Sequence of chain 1.A:
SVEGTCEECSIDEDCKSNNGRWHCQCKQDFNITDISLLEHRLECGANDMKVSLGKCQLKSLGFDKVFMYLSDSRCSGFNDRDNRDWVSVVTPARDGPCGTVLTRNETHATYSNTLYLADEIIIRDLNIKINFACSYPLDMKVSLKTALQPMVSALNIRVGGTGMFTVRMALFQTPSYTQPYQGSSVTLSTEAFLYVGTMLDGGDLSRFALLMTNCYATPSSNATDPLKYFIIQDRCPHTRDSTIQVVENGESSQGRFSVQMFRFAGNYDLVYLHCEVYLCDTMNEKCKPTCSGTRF

This protein binds this small molecule.
Small molecule (SMILES): CC(=O)N[C@H]1[C@H](O[C@H]2[C@H](O)[C@@H](NC(C)=O)CO[C@@H]2CO)O[C@H](CO)[C@@H](O[C@@H]2O[C@H](CO[C@H]3O[C@H](CO)[C@@H](O)[C@H](O)[C@@H]3O)[C@@H](O)[C@H](O[C@H]3O[C@H](CO)[C@@H](O[C@@H]4O[C@H](CO)[C@@H](O)[C@H](O)[C@H]4NC(C)=O)[C@H](O)[C@@H]3O[C@@H]3O[C@H](CO)[C@@H](O[C@@H]4O[C@H](CO)[C@H](O)[C@H](O)[C@H]4O)[C@H](O)[C@H]3NC(C)=O)[C@@H]2O)[C@@H]1O

Binding-site contacts:
Ligand atom O4 contacts residue HIS375 of chain 1.C at 4.1 Å.
Ligand atom O4 contacts residue THR429 of chain 1.A at 4.1 Å.
Ligand atom N2 contacts residue ASN372 of chain 1.C at 2.8 Å (h-bond).
Ligand atom C8 contacts residue GLU373 of chain 1.C at 3.2 Å.
Ligand atom C4 contacts residue HIS375 of chain 1.C at 4.3 Å.
Ligand atom C6 contacts residue THR377 of chain 1.C at 4.0 Å.
Ligand atom C2 contacts residue ASN372 of chain 1.C at 2.4 Å.
Ligand atom C3 contacts residue ASN372 of chain 1.C at 3.8 Å.
Ligand atom O5 contacts residue ASN372 of chain 1.C at 2.4 Å (h-bond).
Ligand atom C1 contacts residue THR374 of chain 1.C at 4.2 Å.
Ligand atom C4 contacts residue ASN372 of chain 1.C at 4.2 Å.
Ligand atom C5 contacts residue ASN372 of chain 1.C at 3.7 Å.
Ligand atom C7 contacts residue HIS375 of chain 1.C at 4.0 Å.
Ligand atom C7 contacts residue THR374 of chain 1.C at 3.9 Å.
Ligand atom C8 contacts residue THR374 of chain 1.C at 3.6 Å.
Ligand atom O7 contacts residue ASN372 of chain 1.C at 3.0 Å (h-bond).
Ligand atom O5 contacts residue HIS375 of chain 1.C at 4.3 Å.
Ligand atom C1 contacts residue HIS375 of chain 1.C at 4.4 Å.
Ligand atom O6 contacts residue HIS375 of chain 1.C at 3.8 Å.
Ligand atom O6 contacts residue SER402 of chain 1.C at 4.4 Å.
Ligand atom C1 contacts residue ASN372 of chain 1.C at 1.4 Å.
Ligand atom C8 contacts residue SER402 of chain 1.C at 4.0 Å.
Ligand atom C6 contacts residue HIS375 of chain 1.C at 3.6 Å.
Ligand atom N2 contacts residue HIS375 of chain 1.C at 3.8 Å.
Ligand atom C5 contacts residue HIS375 of chain 1.C at 3.6 Å.
Ligand atom C8 contacts residue HIS375 of chain 1.C at 3.4 Å.
Ligand atom O7 contacts residue ARG425 of chain 1.A at 2.2 Å (salt-bridge).
Ligand atom C7 contacts residue ASN372 of chain 1.C at 3.1 Å.
Ligand atom N2 contacts residue THR374 of chain 1.C at 3.3 Å (h-bond).
Ligand atom C2 contacts residue THR374 of chain 1.C at 4.2 Å.
Ligand atom O6 contacts residue THR377 of chain 1.C at 2.8 Å (h-bond).
Ligand atom O3 contacts residue THR429 of chain 1.A at 4.5 Å.
Ligand atom C7 contacts residue ARG425 of chain 1.A at 3.4 Å.
Ligand atom C8 contacts residue ASN372 of chain 1.C at 4.3 Å.
Ligand atom N2 contacts residue ARG425 of chain 1.A at 3.9 Å.

Sequence of chain 1.C:
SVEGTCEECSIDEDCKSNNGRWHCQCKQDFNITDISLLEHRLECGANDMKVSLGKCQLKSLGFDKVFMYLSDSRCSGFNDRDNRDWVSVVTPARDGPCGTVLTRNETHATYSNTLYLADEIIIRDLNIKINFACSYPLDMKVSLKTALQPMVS